Sequence of chain 3.B:
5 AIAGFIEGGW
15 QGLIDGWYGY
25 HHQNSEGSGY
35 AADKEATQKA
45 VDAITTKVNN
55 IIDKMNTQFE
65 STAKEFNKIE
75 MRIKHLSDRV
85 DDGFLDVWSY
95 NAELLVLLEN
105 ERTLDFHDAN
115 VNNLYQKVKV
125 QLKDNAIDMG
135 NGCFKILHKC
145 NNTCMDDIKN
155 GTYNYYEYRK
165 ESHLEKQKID

Binding-site contacts:
Ligand atom C4 contacts residue ASN154 of chain 3.B at 4.2 Å.
Ligand atom O5 contacts residue ASN154 of chain 3.B at 2.4 Å (h-bond).
Ligand atom C8 contacts residue ASN154 of chain 3.B at 4.3 Å.
Ligand atom C2 contacts residue ASN154 of chain 3.B at 2.4 Å.
Ligand atom O7 contacts residue THR156 of chain 3.B at 3.1 Å (h-bond).
Ligand atom O7 contacts residue ASN154 of chain 3.B at 2.6 Å (h-bond).
Ligand atom O7 contacts residue ASP151 of chain 3.B at 3.6 Å.
Ligand atom C7 contacts residue ASN154 of chain 3.B at 3.0 Å.
Ligand atom C3 contacts residue ASN154 of chain 3.B at 3.8 Å.
Ligand atom C5 contacts residue ASN154 of chain 3.B at 3.7 Å.
Ligand atom N2 contacts residue ASN154 of chain 3.B at 2.9 Å (h-bond).
Ligand atom C1 contacts residue ASN154 of chain 3.B at 1.4 Å.
Ligand atom O5 contacts residue THR156 of chain 3.B at 4.2 Å.
Ligand atom C2 contacts residue THR156 of chain 3.B at 4.4 Å.
Ligand atom C1 contacts residue THR156 of chain 3.B at 4.4 Å.
Ligand atom C7 contacts residue THR156 of chain 3.B at 4.3 Å.
Ligand atom C7 contacts residue ASP151 of chain 3.B at 4.5 Å.

The small molecule below binds the protein below.
Small molecule (SMILES): CC(=O)N[C@@H]1[C@@H](O)[C@H](O)[C@@H](CO)O[C@H]1O